The small molecule below binds the protein below.
Small molecule (SMILES): O=C(O)Cc1ccc(O)c(O)c1

Binding-site contacts:
Ligand atom C5 contacts residue FE1 of chain 1.V at 3.9 Å.
Ligand atom C4 contacts residue FE1 of chain 1.V at 2.6 Å.
Ligand atom C8 contacts residue PRO15 of chain 1.G at 4.0 Å (hydrophobic).
Ligand atom C3 contacts residue HIS160 of chain 1.H at 3.9 Å.
Ligand atom C7 contacts residue ILE191 of chain 1.H at 3.1 Å (hydrophobic).
Ligand atom O4 contacts residue HIS162 of chain 1.H at 3.5 Å (h-bond).
Ligand atom O1 contacts residue TYR24 of chain 1.H at 2.2 Å (h-bond).
Ligand atom C5 contacts residue TYR147 of chain 1.H at 3.8 Å (hydrophobic).
Ligand atom C8 contacts residue TYR24 of chain 1.H at 3.4 Å (hydrophobic).
Ligand atom C5 contacts residue PRO15 of chain 1.G at 3.8 Å (hydrophobic).
Ligand atom O3 contacts residue HIS162 of chain 1.H at 2.5 Å.
Ligand atom C3 contacts residue ARG157 of chain 1.H at 3.5 Å.
Ligand atom C1 contacts residue ILE191 of chain 1.H at 3.8 Å (hydrophobic).
Ligand atom O4 contacts residue FE1 of chain 1.V at 1.8 Å.
Ligand atom O3 contacts residue ARG157 of chain 1.H at 3.1 Å (salt-bridge).
Ligand atom C1 contacts residue ARG157 of chain 1.H at 3.9 Å.
Ligand atom O4 contacts residue TYR108 of chain 1.H at 2.6 Å (h-bond).
Ligand atom O1 contacts residue ARG133 of chain 1.G at 3.7 Å.
Ligand atom C2 contacts residue ILE191 of chain 1.H at 3.6 Å (hydrophobic).
Ligand atom O2 contacts residue TRP149 of chain 1.H at 3.4 Å.
Ligand atom C3 contacts residue HIS162 of chain 1.H at 3.8 Å.
Ligand atom O1 contacts residue ILE191 of chain 1.H at 4.0 Å.
Ligand atom O3 contacts residue GLN177 of chain 1.H at 3.9 Å.
Ligand atom C3 contacts residue FE1 of chain 1.V at 2.6 Å.
Ligand atom O4 contacts residue HIS160 of chain 1.H at 3.8 Å.
Ligand atom O4 contacts residue TYR16 of chain 1.G at 3.6 Å.
Ligand atom C8 contacts residue TRP149 of chain 1.H at 3.5 Å (hydrophobic).
Ligand atom C2 contacts residue FE1 of chain 1.V at 4.0 Å.
Ligand atom C1 contacts residue PRO15 of chain 1.G at 4.0 Å (hydrophobic).
Ligand atom O3 contacts residue TYR108 of chain 1.H at 3.9 Å.
Ligand atom C5 contacts residue TYR16 of chain 1.G at 3.8 Å (hydrophobic).
Ligand atom C7 contacts residue TRP149 of chain 1.H at 3.2 Å (hydrophobic).
Ligand atom C6 contacts residue PRO15 of chain 1.G at 3.7 Å (hydrophobic).
Ligand atom C4 contacts residue PRO15 of chain 1.G at 4.0 Å (hydrophobic).
Ligand atom O3 contacts residue FE1 of chain 1.V at 1.9 Å.
Ligand atom C4 contacts residue TYR108 of chain 1.H at 3.8 Å (hydrophobic).
Ligand atom O1 contacts residue PRO15 of chain 1.G at 4.0 Å.
Ligand atom O2 contacts residue ARG133 of chain 1.G at 4.0 Å.
Ligand atom C2 contacts residue ARG157 of chain 1.H at 3.4 Å.
Ligand atom O3 contacts residue HIS160 of chain 1.H at 3.0 Å (h-bond).

Sequence of chain 1.G:
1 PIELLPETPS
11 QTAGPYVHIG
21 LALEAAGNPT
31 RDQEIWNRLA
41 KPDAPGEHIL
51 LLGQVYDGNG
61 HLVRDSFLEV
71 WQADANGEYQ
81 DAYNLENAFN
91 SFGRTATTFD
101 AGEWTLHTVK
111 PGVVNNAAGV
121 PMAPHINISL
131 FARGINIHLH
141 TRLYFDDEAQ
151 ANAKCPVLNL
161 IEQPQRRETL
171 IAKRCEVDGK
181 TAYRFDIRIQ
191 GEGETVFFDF

Sequence of chain 1.H:
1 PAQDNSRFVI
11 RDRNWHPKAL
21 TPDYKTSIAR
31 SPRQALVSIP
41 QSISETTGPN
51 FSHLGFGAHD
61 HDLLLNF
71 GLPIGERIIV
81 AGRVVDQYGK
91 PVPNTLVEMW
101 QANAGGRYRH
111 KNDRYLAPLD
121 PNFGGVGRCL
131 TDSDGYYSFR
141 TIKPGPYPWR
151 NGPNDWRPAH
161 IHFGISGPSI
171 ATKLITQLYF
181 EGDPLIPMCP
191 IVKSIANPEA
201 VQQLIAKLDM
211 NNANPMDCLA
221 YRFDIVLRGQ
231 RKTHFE